A small-molecule ligand and the protein it binds are described below.
Small molecule (SMILES): N[C@@H](CS)C(=O)O

Binding-site contacts:
Ligand atom C contacts residue GLY1 of chain 35.P at 1.3 Å.
Ligand atom CA contacts residue ASP235 of chain 35.C at 4.0 Å.
Ligand atom SG contacts residue PRO249 of chain 35.A at 3.6 Å.
Ligand atom CB contacts residue PRO249 of chain 35.A at 4.3 Å (hydrophobic).
Ligand atom C contacts residue ASP235 of chain 35.C at 4.3 Å.
Ligand atom O contacts residue ARG233 of chain 35.C at 4.1 Å.
Ligand atom O contacts residue ASP235 of chain 35.C at 3.4 Å.
Ligand atom SG contacts residue ILE236 of chain 35.C at 4.3 Å.
Ligand atom CA contacts residue MET247 of chain 35.A at 4.2 Å (hydrophobic).
Ligand atom SG contacts residue GLY1 of chain 35.P at 4.4 Å.
Ligand atom CA contacts residue GLY1 of chain 35.P at 2.4 Å.
Ligand atom CB contacts residue THR248 of chain 35.A at 4.5 Å.
Ligand atom O contacts residue MET247 of chain 35.A at 3.8 Å.
Ligand atom C contacts residue MET247 of chain 35.A at 3.7 Å (hydrophobic).
Ligand atom N contacts residue GLY1 of chain 35.P at 2.9 Å (h-bond).
Ligand atom N contacts residue THR248 of chain 35.A at 4.1 Å.
Ligand atom SG contacts residue THR248 of chain 35.A at 3.2 Å (h-bond).
Ligand atom N contacts residue PRO249 of chain 35.A at 3.5 Å.
Ligand atom O contacts residue GLY1 of chain 35.P at 2.2 Å (h-bond).
Ligand atom CB contacts residue ASP235 of chain 35.C at 2.8 Å.
Ligand atom CB contacts residue GLY1 of chain 35.P at 3.7 Å.
Ligand atom SG contacts residue ASP235 of chain 35.C at 3.7 Å.
Ligand atom N contacts residue MET247 of chain 35.A at 3.8 Å.
Ligand atom SG contacts residue MET247 of chain 35.A at 3.4 Å.

Sequence of chain 35.C:
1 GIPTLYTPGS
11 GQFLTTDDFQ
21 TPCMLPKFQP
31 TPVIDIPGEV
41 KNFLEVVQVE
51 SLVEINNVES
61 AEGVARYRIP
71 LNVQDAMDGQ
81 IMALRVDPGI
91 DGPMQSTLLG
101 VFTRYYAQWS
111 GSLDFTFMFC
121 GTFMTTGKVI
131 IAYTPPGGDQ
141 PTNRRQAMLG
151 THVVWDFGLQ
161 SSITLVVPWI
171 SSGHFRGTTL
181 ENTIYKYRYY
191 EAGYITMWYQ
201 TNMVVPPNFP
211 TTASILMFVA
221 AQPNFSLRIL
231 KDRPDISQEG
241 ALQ

Sequence of chain 35.A:
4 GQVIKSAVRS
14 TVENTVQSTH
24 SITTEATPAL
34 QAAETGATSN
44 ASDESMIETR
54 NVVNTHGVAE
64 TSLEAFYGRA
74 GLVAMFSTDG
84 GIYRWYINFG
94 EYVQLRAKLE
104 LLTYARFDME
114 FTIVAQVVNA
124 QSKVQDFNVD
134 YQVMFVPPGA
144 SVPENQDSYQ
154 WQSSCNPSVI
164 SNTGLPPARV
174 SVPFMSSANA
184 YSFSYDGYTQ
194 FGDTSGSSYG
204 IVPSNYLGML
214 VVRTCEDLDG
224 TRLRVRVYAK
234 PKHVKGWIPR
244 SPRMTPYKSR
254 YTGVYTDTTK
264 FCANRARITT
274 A